Sequence of chain 1.A:
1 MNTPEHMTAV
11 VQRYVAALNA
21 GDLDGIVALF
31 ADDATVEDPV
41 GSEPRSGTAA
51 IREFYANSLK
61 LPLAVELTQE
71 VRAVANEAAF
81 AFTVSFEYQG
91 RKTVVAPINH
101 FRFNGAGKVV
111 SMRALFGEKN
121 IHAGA

Binding-site contacts:
Ligand atom C7 contacts residue VAL95 of chain 1.A at 4.1 Å (hydrophobic).
Ligand atom C15 contacts residue VAL95 of chain 1.A at 3.8 Å (hydrophobic).
Ligand atom C4 contacts residue MET112 of chain 1.A at 4.2 Å (hydrophobic).
Ligand atom O2 contacts residue PHE86 of chain 1.A at 3.3 Å.
Ligand atom C4 contacts residue ASP38 of chain 1.A at 2.7 Å.
Ligand atom C16 contacts residue PHE86 of chain 1.A at 3.7 Å (hydrophobic).
Ligand atom O1 contacts residue ASN99 of chain 1.A at 2.8 Å (h-bond).
Ligand atom C3 contacts residue TYR14 of chain 1.A at 3.2 Å (hydrophobic).
Ligand atom C3 contacts residue PHE82 of chain 1.A at 3.9 Å (hydrophobic).
Ligand atom C5 contacts residue ASP38 of chain 1.A at 2.9 Å.
Ligand atom C10 contacts residue ASP38 of chain 1.A at 3.4 Å.
Ligand atom C3 contacts residue ASP38 of chain 1.A at 3.4 Å.
Ligand atom C17 contacts residue PHE86 of chain 1.A at 3.5 Å (hydrophobic).
Ligand atom C2 contacts residue LEU18 of chain 1.A at 3.9 Å (hydrophobic).
Ligand atom C12 contacts residue SER58 of chain 1.A at 4.1 Å.
Ligand atom C1 contacts residue VAL84 of chain 1.A at 4.3 Å (hydrophobic).
Ligand atom O1 contacts residue PHE82 of chain 1.A at 3.8 Å.
Ligand atom O1 contacts residue ASP38 of chain 1.A at 4.0 Å.
Ligand atom C7 contacts residue PHE116 of chain 1.A at 3.7 Å (hydrophobic).
Ligand atom C16 contacts residue VAL95 of chain 1.A at 3.8 Å (hydrophobic).
Ligand atom O1 contacts residue TYR14 of chain 1.A at 2.4 Å (h-bond).
Ligand atom C15 contacts residue PHE116 of chain 1.A at 4.0 Å (hydrophobic).
Ligand atom C6 contacts residue PRO97 of chain 1.A at 4.1 Å (hydrophobic).
Ligand atom C19 contacts residue ASP38 of chain 1.A at 2.7 Å.
Ligand atom C2 contacts residue ASP38 of chain 1.A at 4.0 Å.
Ligand atom C4 contacts residue ALA114 of chain 1.A at 3.8 Å (hydrophobic).
Ligand atom O1 contacts residue MET112 of chain 1.A at 3.5 Å.
Ligand atom C3 contacts residue ASN99 of chain 1.A at 3.6 Å.
Ligand atom C19 contacts residue SER58 of chain 1.A at 3.8 Å.
Ligand atom C6 contacts residue ASP38 of chain 1.A at 3.2 Å.
Ligand atom C4 contacts residue PHE82 of chain 1.A at 3.9 Å (hydrophobic).
Ligand atom C19 contacts residue PHE54 of chain 1.A at 3.7 Å (hydrophobic).
Ligand atom C2 contacts residue TYR14 of chain 1.A at 3.2 Å (hydrophobic).
Ligand atom C7 contacts residue PRO97 of chain 1.A at 4.2 Å (hydrophobic).
Ligand atom C11 contacts residue SER58 of chain 1.A at 3.9 Å.
Ligand atom C14 contacts residue VAL95 of chain 1.A at 4.3 Å (hydrophobic).
Ligand atom C2 contacts residue TYR55 of chain 1.A at 4.2 Å (hydrophobic).
Ligand atom C4 contacts residue ASN99 of chain 1.A at 3.8 Å.
Ligand atom C3 contacts residue MET112 of chain 1.A at 4.1 Å (hydrophobic).
Ligand atom C6 contacts residue PHE116 of chain 1.A at 3.3 Å (hydrophobic).

A small-molecule ligand and the protein it binds are described below.
Small molecule (SMILES): C[C@]12CCC(=O)C=C1CC[C@@H]1[C@@H]2CC[C@]2(C)C(=O)CC[C@@H]12